Sequence of chain 1.SA:
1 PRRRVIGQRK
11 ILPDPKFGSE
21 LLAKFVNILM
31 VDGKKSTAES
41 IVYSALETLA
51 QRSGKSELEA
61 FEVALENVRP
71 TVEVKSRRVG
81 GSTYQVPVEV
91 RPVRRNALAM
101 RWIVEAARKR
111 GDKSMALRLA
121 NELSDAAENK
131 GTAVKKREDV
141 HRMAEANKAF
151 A

This protein binds this small molecule.
Small molecule (SMILES): Nc1ccn([C@@H]2O[C@H](CO[P](=O)(O)O[C@H]3[C@@H](O)[C@H](n4cnc5c(N)ncnc54)O[C@@H]3COP(=O)=O)[C@@H](O[P](=O)(O)OC[C@H]3O[C@@H](n4ccc(=O)[nH]c4=O)[C@H](O)[C@@H]3O[P](=O)(O)OC[C@H]3O[C@@H](n4cnc5c(N)ncnc54)[C@H](O)[C@@H]3O[P](=O)(O)OC[C@H]3O[C@@H](n4ccc(=O)[nH]c4=O)[C@H](O)[C@@H]3O[P](=O)(O)OC[C@H]3O[C@@H](n4cnc5c(=O)nc(N)[nH]c54)[C@H](O)[C@@H]3O)[C@H]2O)c(=O)n1

Binding-site contacts:
Ligand atom C1' contacts residue GLY81 of chain 1.SA at 3.7 Å.
Ligand atom C4' contacts residue GLY81 of chain 1.SA at 3.9 Å.
Ligand atom N3 contacts residue GLY80 of chain 1.SA at 3.9 Å.
Ligand atom C2' contacts residue GLY80 of chain 1.SA at 4.3 Å.
Ligand atom O2' contacts residue GLY80 of chain 1.SA at 3.8 Å.
Ligand atom C1' contacts residue GLY80 of chain 1.SA at 3.7 Å.
Ligand atom O4' contacts residue GLY81 of chain 1.SA at 3.5 Å.
Ligand atom O2' contacts residue ARG78 of chain 1.SA at 4.5 Å.
Ligand atom OP1 contacts residue GLY81 of chain 1.SA at 4.4 Å.
Ligand atom O4' contacts residue GLY80 of chain 1.SA at 4.4 Å.
Ligand atom C2' contacts residue GLY81 of chain 1.SA at 4.0 Å.
Ligand atom O5' contacts residue GLY81 of chain 1.SA at 4.4 Å.
Ligand atom O2' contacts residue GLY81 of chain 1.SA at 3.3 Å.
Ligand atom O4' contacts residue SER82 of chain 1.SA at 4.3 Å.